The small molecule below binds the protein below.
Small molecule (SMILES): Cc1cc(Nc2cc(N3CCN(C)CC3)nc(Sc3ccc(NC(=O)C4CC4)cc3)n2)[nH]n1

Binding-site contacts:
Ligand atom C28 contacts residue LEU150 of chain 1.A at 3.5 Å (hydrophobic).
Ligand atom N14 contacts residue TYR98 of chain 1.A at 3.4 Å.
Ligand atom C34 contacts residue ASP161 of chain 1.A at 3.4 Å.
Ligand atom C8 contacts residue GLY102 of chain 1.A at 3.6 Å.
Ligand atom C10 contacts residue MET99 of chain 1.A at 3.8 Å (hydrophobic).
Ligand atom C29 contacts residue ALA147 of chain 1.A at 3.5 Å (hydrophobic).
Ligand atom N20 contacts residue ALA49 of chain 1.A at 3.6 Å.
Ligand atom C21 contacts residue LEU82 of chain 1.A at 3.8 Å (hydrophobic).
Ligand atom C18 contacts residue ALA49 of chain 1.A at 3.5 Å (hydrophobic).
Ligand atom C29 contacts residue LEU150 of chain 1.A at 3.3 Å (hydrophobic).
Ligand atom C35 contacts residue MET96 of chain 1.A at 3.6 Å (hydrophobic).
Ligand atom N13 contacts residue GLY102 of chain 1.A at 3.8 Å.
Ligand atom N20 contacts residue GLU97 of chain 1.A at 3.3 Å (salt-bridge).
Ligand atom C9 contacts residue MET99 of chain 1.A at 3.5 Å (hydrophobic).
Ligand atom O32 contacts residue VAL36 of chain 1.A at 3.8 Å.
Ligand atom N13 contacts residue VAL28 of chain 1.A at 3.7 Å.
Ligand atom C3 contacts residue GLU100 of chain 1.A at 3.1 Å.
Ligand atom C35 contacts residue GLU69 of chain 1.A at 3.8 Å.
Ligand atom N19 contacts residue LEU150 of chain 1.A at 3.7 Å.
Ligand atom C2 contacts residue TYR98 of chain 1.A at 3.8 Å (hydrophobic).
Ligand atom C18 contacts residue LEU150 of chain 1.A at 3.7 Å (hydrophobic).
Ligand atom C8 contacts residue VAL28 of chain 1.A at 3.9 Å (hydrophobic).
Ligand atom N14 contacts residue MET99 of chain 1.A at 3.3 Å (h-bond).
Ligand atom C2 contacts residue GLU100 of chain 1.A at 3.5 Å.
Ligand atom C3 contacts residue THR101 of chain 1.A at 3.7 Å.
Ligand atom C34 contacts residue GLU69 of chain 1.A at 3.5 Å.
Ligand atom N20 contacts residue MET99 of chain 1.A at 3.4 Å (h-bond).
Ligand atom C26 contacts residue VAL36 of chain 1.A at 3.6 Å (hydrophobic).
Ligand atom C21 contacts residue MET96 of chain 1.A at 3.4 Å (hydrophobic).
Ligand atom C9 contacts residue GLY102 of chain 1.A at 3.6 Å.
Ligand atom N19 contacts residue GLU97 of chain 1.A at 2.9 Å (salt-bridge).
Ligand atom N19 contacts residue LEU82 of chain 1.A at 3.8 Å.
Ligand atom C3 contacts residue TYR98 of chain 1.A at 3.6 Å (hydrophobic).
Ligand atom C9 contacts residue TYR98 of chain 1.A at 3.6 Å (hydrophobic).
Ligand atom C35 contacts residue LYS51 of chain 1.A at 3.6 Å.
Ligand atom N19 contacts residue ALA49 of chain 1.A at 3.3 Å.
Ligand atom N20 contacts residue TYR98 of chain 1.A at 3.7 Å.
Ligand atom N11 contacts residue LEU150 of chain 1.A at 3.8 Å.
Ligand atom C28 contacts residue ALA147 of chain 1.A at 3.5 Å (hydrophobic).
Ligand atom N30 contacts residue SER160 of chain 1.A at 3.3 Å (h-bond).

Sequence of chain 1.A:
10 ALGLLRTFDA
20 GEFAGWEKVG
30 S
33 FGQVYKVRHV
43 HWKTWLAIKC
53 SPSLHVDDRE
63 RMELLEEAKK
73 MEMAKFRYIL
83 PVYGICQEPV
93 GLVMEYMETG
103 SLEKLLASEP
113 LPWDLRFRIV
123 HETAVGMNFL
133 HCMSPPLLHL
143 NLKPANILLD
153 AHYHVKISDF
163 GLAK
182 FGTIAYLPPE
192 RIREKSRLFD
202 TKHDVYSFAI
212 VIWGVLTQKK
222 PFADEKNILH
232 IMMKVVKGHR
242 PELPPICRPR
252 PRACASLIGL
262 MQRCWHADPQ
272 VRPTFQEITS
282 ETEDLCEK